Sequence of chain 2.G:
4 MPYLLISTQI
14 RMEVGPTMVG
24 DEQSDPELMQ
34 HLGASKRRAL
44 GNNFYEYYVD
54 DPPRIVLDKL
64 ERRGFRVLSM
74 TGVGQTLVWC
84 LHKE

Sequence of chain 2.H:
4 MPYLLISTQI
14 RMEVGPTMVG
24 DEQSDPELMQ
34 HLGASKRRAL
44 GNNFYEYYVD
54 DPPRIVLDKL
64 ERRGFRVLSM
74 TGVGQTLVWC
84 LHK

Binding-site contacts:
Ligand atom C contacts residue GLY77 of chain 2.H at 3.8 Å.
Ligand atom CA contacts residue THR79 of chain 2.H at 3.5 Å.
Ligand atom CD2 contacts residue GLN78 of chain 2.G at 3.5 Å.
Ligand atom OXT contacts residue GLY77 of chain 2.H at 3.7 Å.
Ligand atom OXT contacts residue PRO197 of chain 2.C at 3.5 Å.
Ligand atom CZ contacts residue MET15 of chain 2.G at 3.6 Å (hydrophobic).
Ligand atom O contacts residue THR79 of chain 2.H at 2.7 Å (h-bond).
Ligand atom CE1 contacts residue ARG14 of chain 2.G at 3.9 Å.
Ligand atom OXT contacts residue GLN78 of chain 2.G at 2.9 Å (h-bond).
Ligand atom CZ contacts residue LEU80 of chain 2.G at 3.8 Å (hydrophobic).
Ligand atom CD1 contacts residue VAL76 of chain 2.H at 3.6 Å (hydrophobic).
Ligand atom O contacts residue GLN78 of chain 2.H at 2.9 Å (h-bond).
Ligand atom CB contacts residue GLN78 of chain 2.G at 3.6 Å.
Ligand atom N contacts residue ILE13 of chain 2.G at 2.8 Å (h-bond).
Ligand atom CE2 contacts residue GLN12 of chain 2.G at 3.8 Å.
Ligand atom CD1 contacts residue ILE13 of chain 2.G at 3.5 Å (hydrophobic).
Ligand atom N contacts residue GLU195 of chain 2.C at 2.8 Å (salt-bridge).
Ligand atom CB contacts residue VAL76 of chain 2.H at 3.3 Å (hydrophobic).
Ligand atom C contacts residue GLN78 of chain 2.G at 3.8 Å.
Ligand atom O contacts residue GLN12 of chain 2.H at 3.5 Å (h-bond).
Ligand atom CD2 contacts residue ILE13 of chain 2.G at 3.5 Å (hydrophobic).
Ligand atom O contacts residue VAL76 of chain 2.H at 3.6 Å (h-bond).
Ligand atom CZ contacts residue ILE13 of chain 2.G at 3.8 Å (hydrophobic).
Ligand atom CE1 contacts residue MET15 of chain 2.G at 3.5 Å (hydrophobic).
Ligand atom C contacts residue GLN78 of chain 2.H at 3.7 Å.
Ligand atom OXT contacts residue GLU195 of chain 2.C at 3.8 Å.
Ligand atom CA contacts residue ILE13 of chain 2.G at 3.6 Å (hydrophobic).
Ligand atom CD2 contacts residue VAL76 of chain 2.H at 3.5 Å (hydrophobic).
Ligand atom CG contacts residue VAL76 of chain 2.H at 3.7 Å (hydrophobic).
Ligand atom CE1 contacts residue ILE13 of chain 2.G at 3.8 Å (hydrophobic).
Ligand atom C contacts residue THR79 of chain 2.H at 3.5 Å.
Ligand atom OXT contacts residue GLN78 of chain 2.H at 3.9 Å.
Ligand atom CE2 contacts residue ILE13 of chain 2.G at 3.3 Å (hydrophobic).
Ligand atom O contacts residue GLY77 of chain 2.H at 3.8 Å.
Ligand atom C contacts residue VAL76 of chain 2.H at 3.8 Å (hydrophobic).
Ligand atom CZ contacts residue ARG14 of chain 2.G at 3.7 Å.
Ligand atom CE2 contacts residue GLN78 of chain 2.G at 3.6 Å.
Ligand atom N contacts residue GLN78 of chain 2.G at 2.8 Å (h-bond).
Ligand atom CA contacts residue GLN78 of chain 2.G at 3.6 Å.
Ligand atom CG contacts residue ILE13 of chain 2.G at 3.3 Å (hydrophobic).

A small-molecule ligand and the protein it binds are described below.
Small molecule (SMILES): N[C@@H](Cc1ccccc1)C(=O)O

Sequence of chain 2.C:
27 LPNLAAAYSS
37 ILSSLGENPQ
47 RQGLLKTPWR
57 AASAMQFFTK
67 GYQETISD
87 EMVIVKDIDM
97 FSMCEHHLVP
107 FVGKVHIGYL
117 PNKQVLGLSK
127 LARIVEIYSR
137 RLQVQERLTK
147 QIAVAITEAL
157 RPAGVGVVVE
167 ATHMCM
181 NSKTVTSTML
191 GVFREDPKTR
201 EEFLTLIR